Binding-site contacts:
Ligand atom SAX contacts residue ZN1 of chain 1.B at 3.1 Å.
Ligand atom NBA contacts residue THR198 of chain 1.A at 2.8 Å (h-bond).
Ligand atom OAY contacts residue HIS94 of chain 1.A at 3.2 Å.
Ligand atom NBA contacts residue HIS94 of chain 1.A at 3.3 Å (h-bond).
Ligand atom CAP contacts residue GLY131 of chain 1.A at 4.0 Å.
Ligand atom OAY contacts residue ZN1 of chain 1.B at 3.2 Å.
Ligand atom OAY contacts residue VAL121 of chain 1.A at 3.7 Å.
Ligand atom OAY contacts residue VAL142 of chain 1.A at 4.2 Å.
Ligand atom CAA contacts residue THR199 of chain 1.A at 3.3 Å.
Ligand atom OAY contacts residue HIS119 of chain 1.A at 3.9 Å.
Ligand atom CAH contacts residue VAL134 of chain 1.A at 3.7 Å (hydrophobic).
Ligand atom CAH contacts residue PHE130 of chain 1.A at 3.3 Å (hydrophobic).
Ligand atom CAB contacts residue HIS94 of chain 1.A at 3.8 Å.
Ligand atom CAG contacts residue LEU140 of chain 1.A at 4.0 Å (hydrophobic).
Ligand atom CAK contacts residue PHE130 of chain 1.A at 4.2 Å (hydrophobic).
Ligand atom CAG contacts residue LEU197 of chain 1.A at 3.7 Å (hydrophobic).
Ligand atom CAO contacts residue VAL134 of chain 1.A at 3.8 Å (hydrophobic).
Ligand atom CAP contacts residue VAL134 of chain 1.A at 3.8 Å (hydrophobic).
Ligand atom CAO contacts residue PHE130 of chain 1.A at 3.6 Å (hydrophobic).
Ligand atom NBA contacts residue HIS119 of chain 1.A at 3.3 Å (h-bond).
Ligand atom NBA contacts residue ZN1 of chain 1.B at 2.0 Å.
Ligand atom SAX contacts residue HIS119 of chain 1.A at 4.2 Å.
Ligand atom CAU contacts residue GLN92 of chain 1.A at 3.8 Å.
Ligand atom OAZ contacts residue LEU197 of chain 1.A at 3.1 Å.
Ligand atom CAD contacts residue LEU197 of chain 1.A at 3.6 Å (hydrophobic).
Ligand atom CAG contacts residue PHE130 of chain 1.A at 3.0 Å (hydrophobic).
Ligand atom OAZ contacts residue THR198 of chain 1.A at 2.9 Å (h-bond).
Ligand atom OAW contacts residue ZN1 of chain 1.B at 3.7 Å.
Ligand atom NBA contacts residue HIS96 of chain 1.A at 3.4 Å (h-bond).
Ligand atom OAW contacts residue HIS94 of chain 1.A at 3.8 Å.
Ligand atom CAJ contacts residue LEU197 of chain 1.A at 4.2 Å (hydrophobic).
Ligand atom CAH contacts residue LEU197 of chain 1.A at 3.8 Å (hydrophobic).
Ligand atom SAX contacts residue THR198 of chain 1.A at 3.9 Å.
Ligand atom CAI contacts residue PHE130 of chain 1.A at 3.5 Å (hydrophobic).
Ligand atom CAF contacts residue THR199 of chain 1.A at 3.4 Å.
Ligand atom CAM contacts residue PRO201 of chain 1.A at 4.2 Å (hydrophobic).
Ligand atom CAV contacts residue PHE130 of chain 1.A at 4.2 Å (hydrophobic).
Ligand atom NBA contacts residue GLU106 of chain 1.A at 4.1 Å.
Ligand atom CAC contacts residue LEU197 of chain 1.A at 4.0 Å (hydrophobic).
Ligand atom SAX contacts residue HIS94 of chain 1.A at 3.8 Å.

Sequence of chain 1.A:
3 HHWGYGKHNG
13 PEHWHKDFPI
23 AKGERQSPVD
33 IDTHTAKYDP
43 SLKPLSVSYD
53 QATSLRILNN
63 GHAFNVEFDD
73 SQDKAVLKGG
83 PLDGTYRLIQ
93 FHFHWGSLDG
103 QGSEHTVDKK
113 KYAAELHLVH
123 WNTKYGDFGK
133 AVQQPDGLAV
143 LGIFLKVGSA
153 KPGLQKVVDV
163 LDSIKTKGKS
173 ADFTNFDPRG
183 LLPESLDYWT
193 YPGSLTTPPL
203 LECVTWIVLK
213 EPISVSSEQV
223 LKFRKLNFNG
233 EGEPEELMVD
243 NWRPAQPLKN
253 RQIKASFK

A protein and the small-molecule ligand that binds it are described below.
Small molecule (SMILES): CC(=O)[C@H]1CC[C@H]2[C@@H]3CC[C@H]4C[C@H](OS(N)(=O)=O)CC[C@]4(C)[C@H]3CC[C@]12C